Binding-site contacts:
Ligand atom N49 contacts residue GLY257 of chain 1.A at 3.4 Å (h-bond).
Ligand atom C52 contacts residue GLU231 of chain 1.A at 3.3 Å.
Ligand atom F18 contacts residue GLU258 of chain 1.A at 3.6 Å.
Ligand atom C40 contacts residue ALA229 of chain 1.A at 3.7 Å (hydrophobic).
Ligand atom C6 contacts residue ASN124 of chain 1.A at 3.8 Å.
Ligand atom N49 contacts residue GLY259 of chain 1.A at 3.3 Å (h-bond).
Ligand atom C41 contacts residue ALA229 of chain 1.A at 3.4 Å (hydrophobic).
Ligand atom C52 contacts residue CYS230 of chain 1.A at 3.9 Å (hydrophobic).
Ligand atom C5 contacts residue TRP256 of chain 1.A at 3.8 Å (hydrophobic).
Ligand atom C34 contacts residue SER234 of chain 1.A at 3.0 Å.
Ligand atom C39 contacts residue VAL254 of chain 1.A at 3.6 Å (hydrophobic).
Ligand atom C2 contacts residue TYR76 of chain 1.A at 3.4 Å (hydrophobic).
Ligand atom C27 contacts residue TRP79 of chain 1.A at 3.7 Å (hydrophobic).
Ligand atom C32 contacts residue SER255 of chain 1.A at 3.8 Å.
Ligand atom C24 contacts residue TRP256 of chain 1.A at 3.8 Å (hydrophobic).
Ligand atom C41 contacts residue ASP228 of chain 1.A at 3.6 Å.
Ligand atom N31 contacts residue TRP256 of chain 1.A at 3.6 Å.
Ligand atom C25 contacts residue HIS72 of chain 1.A at 3.7 Å.
Ligand atom C39 contacts residue TRP256 of chain 1.A at 3.6 Å (hydrophobic).
Ligand atom O33 contacts residue SER255 of chain 1.A at 3.7 Å.
Ligand atom C1 contacts residue GLU123 of chain 1.A at 3.1 Å.
Ligand atom C1 contacts residue ASN124 of chain 1.A at 3.6 Å.
Ligand atom N31 contacts residue GLY257 of chain 1.A at 3.6 Å (h-bond).
Ligand atom C27 contacts residue TYR76 of chain 1.A at 3.6 Å (hydrophobic).
Ligand atom C40 contacts residue TRP256 of chain 1.A at 3.7 Å (hydrophobic).
Ligand atom C26 contacts residue HIS72 of chain 1.A at 3.7 Å.
Ligand atom C32 contacts residue SER234 of chain 1.A at 3.6 Å.
Ligand atom C42 contacts residue ALA229 of chain 1.A at 3.5 Å (hydrophobic).
Ligand atom O33 contacts residue SER234 of chain 1.A at 3.4 Å (h-bond).
Ligand atom N48 contacts residue GLY259 of chain 1.A at 3.9 Å.
Ligand atom C42 contacts residue GLY259 of chain 1.A at 3.2 Å.
Ligand atom C40 contacts residue VAL254 of chain 1.A at 3.8 Å (hydrophobic).
Ligand atom F18 contacts residue TRP256 of chain 1.A at 3.9 Å.
Ligand atom N20 contacts residue GLY257 of chain 1.A at 3.3 Å (h-bond).
Ligand atom O33 contacts residue HIS72 of chain 1.A at 3.1 Å (h-bond).
Ligand atom C32 contacts residue TRP256 of chain 1.A at 3.9 Å (hydrophobic).
Ligand atom N51 contacts residue GLU231 of chain 1.A at 3.8 Å.
Ligand atom C1 contacts residue LEU125 of chain 1.A at 3.7 Å (hydrophobic).
Ligand atom C6 contacts residue LEU125 of chain 1.A at 3.9 Å (hydrophobic).
Ligand atom F18 contacts residue GLY257 of chain 1.A at 3.9 Å.

Sequence of chain 1.A:
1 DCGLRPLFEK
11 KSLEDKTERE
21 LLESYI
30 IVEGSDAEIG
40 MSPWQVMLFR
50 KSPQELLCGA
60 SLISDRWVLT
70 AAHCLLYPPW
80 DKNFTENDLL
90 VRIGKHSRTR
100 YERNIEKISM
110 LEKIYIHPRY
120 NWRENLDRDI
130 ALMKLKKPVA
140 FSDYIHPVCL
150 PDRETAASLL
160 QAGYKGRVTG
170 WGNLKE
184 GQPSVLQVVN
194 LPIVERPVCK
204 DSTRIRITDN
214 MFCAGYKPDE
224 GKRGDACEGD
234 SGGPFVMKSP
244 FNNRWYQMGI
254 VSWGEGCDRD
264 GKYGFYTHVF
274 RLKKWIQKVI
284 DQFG

A protein and the small-molecule ligand that binds it are described below.
Small molecule (SMILES): FC(F)(CNc1nccc2oc(Cc3ccccc3-n3cncn3)nc12)[C@H]1CCCCN1